A small-molecule ligand and the protein it binds are described below.
Small molecule (SMILES): NC(=[NH2+])c1ccc2[nH]c(-c3ccc[nH]c3=O)nc2c1

Binding-site contacts:
Ligand atom O6' contacts residue SER198 of chain 1.B at 3.8 Å.
Ligand atom C8 contacts residue GLN195 of chain 1.B at 3.6 Å.
Ligand atom C6 contacts residue CYS222 of chain 1.B at 4.0 Å (hydrophobic).
Ligand atom C6' contacts residue GLN195 of chain 1.B at 3.9 Å.
Ligand atom C2' contacts residue GLN195 of chain 1.B at 3.6 Å.
Ligand atom C4 contacts residue CYS194 of chain 1.B at 3.8 Å (hydrophobic).
Ligand atom C6 contacts residue GLY219 of chain 1.B at 3.8 Å.
Ligand atom C1 contacts residue TRP218 of chain 1.B at 4.0 Å (hydrophobic).
Ligand atom C6 contacts residue CYS194 of chain 1.B at 3.9 Å (hydrophobic).
Ligand atom C1' contacts residue GLN195 of chain 1.B at 3.6 Å.
Ligand atom C4 contacts residue GLN195 of chain 1.B at 3.8 Å.
Ligand atom C7 contacts residue SER193 of chain 1.B at 3.3 Å.
Ligand atom C3 contacts residue VAL216 of chain 1.B at 4.0 Å (hydrophobic).
Ligand atom C7 contacts residue ASP192 of chain 1.B at 3.7 Å.
Ligand atom N1 contacts residue GLY219 of chain 1.B at 3.7 Å.
Ligand atom C7 contacts residue GLY221 of chain 1.B at 3.9 Å.
Ligand atom C6 contacts residue GLY221 of chain 1.B at 3.5 Å.
Ligand atom C2 contacts residue VAL216 of chain 1.B at 3.9 Å (hydrophobic).
Ligand atom C4' contacts residue GLN195 of chain 1.B at 3.4 Å.
Ligand atom N2 contacts residue GLY229 of chain 1.B at 3.5 Å.
Ligand atom N1 contacts residue GLY221 of chain 1.B at 2.8 Å (h-bond).
Ligand atom C3 contacts residue CYS194 of chain 1.B at 3.7 Å (hydrophobic).
Ligand atom N1 contacts residue CYS222 of chain 1.B at 3.9 Å.
Ligand atom C5 contacts residue GLN195 of chain 1.B at 3.7 Å.
Ligand atom C2 contacts residue TRP218 of chain 1.B at 3.9 Å (hydrophobic).
Ligand atom C7 contacts residue TRP218 of chain 1.B at 4.0 Å (hydrophobic).
Ligand atom C1 contacts residue SER193 of chain 1.B at 3.8 Å.
Ligand atom N1 contacts residue SER193 of chain 1.B at 3.6 Å (h-bond).
Ligand atom C5 contacts residue CYS194 of chain 1.B at 3.9 Å (hydrophobic).
Ligand atom N3 contacts residue SER198 of chain 1.B at 3.7 Å.
Ligand atom N2 contacts residue ASP192 of chain 1.B at 3.1 Å (salt-bridge).
Ligand atom N3 contacts residue GLN195 of chain 1.B at 3.6 Å.
Ligand atom N2 contacts residue SER193 of chain 1.B at 2.6 Å (h-bond).
Ligand atom N1 contacts residue ASP192 of chain 1.B at 3.1 Å (salt-bridge).
Ligand atom C1 contacts residue CYS194 of chain 1.B at 3.9 Å (hydrophobic).
Ligand atom C7 contacts residue GLY219 of chain 1.B at 4.0 Å.
Ligand atom C1 contacts residue GLY219 of chain 1.B at 4.0 Å.
Ligand atom N4 contacts residue GLN195 of chain 1.B at 3.8 Å.
Ligand atom C3 contacts residue SER198 of chain 1.B at 3.9 Å.
Ligand atom C3' contacts residue GLN195 of chain 1.B at 3.4 Å.

Sequence of chain 1.B:
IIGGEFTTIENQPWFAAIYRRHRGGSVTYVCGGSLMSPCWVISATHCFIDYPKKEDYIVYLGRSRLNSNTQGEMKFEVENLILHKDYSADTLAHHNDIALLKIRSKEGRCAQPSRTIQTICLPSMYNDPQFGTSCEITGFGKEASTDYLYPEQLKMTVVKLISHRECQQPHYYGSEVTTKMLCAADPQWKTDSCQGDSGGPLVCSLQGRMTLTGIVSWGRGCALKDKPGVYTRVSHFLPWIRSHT